Sequence of chain 1.A:
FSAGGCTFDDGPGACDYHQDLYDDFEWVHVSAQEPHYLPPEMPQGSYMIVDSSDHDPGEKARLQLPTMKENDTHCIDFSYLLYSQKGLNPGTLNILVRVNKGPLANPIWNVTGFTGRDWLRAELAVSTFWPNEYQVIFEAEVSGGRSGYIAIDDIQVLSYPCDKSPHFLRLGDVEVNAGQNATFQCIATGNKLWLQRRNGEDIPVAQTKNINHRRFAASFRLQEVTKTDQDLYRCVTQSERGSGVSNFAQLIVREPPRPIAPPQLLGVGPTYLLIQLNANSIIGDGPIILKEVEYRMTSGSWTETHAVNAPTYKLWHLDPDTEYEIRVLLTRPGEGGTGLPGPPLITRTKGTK

A protein and the small-molecule ligand that binds it are described below.
Small molecule (SMILES): CC(=O)N[C@H]1[C@H](O[C@H]2[C@H](O)[C@@H](NC(C)=O)CO[C@@H]2CO)O[C@H](CO)[C@@H](O[C@@H]2O[C@H](CO)[C@@H](O)[C@H](O[C@H]3O[C@H](CO)[C@@H](O)[C@H](O)[C@@H]3O)[C@@H]2O)[C@@H]1O

Binding-site contacts:
Ligand atom C8 contacts residue ASP213 of chain 1.A at 4.1 Å.
Ligand atom C7 contacts residue ASN116 of chain 1.A at 3.5 Å.
Ligand atom C7 contacts residue ASN100 of chain 1.A at 3.8 Å.
Ligand atom O7 contacts residue ASN100 of chain 1.A at 3.3 Å (h-bond).
Ligand atom O6 contacts residue TRP205 of chain 1.A at 4.0 Å.
Ligand atom N2 contacts residue ASN100 of chain 1.A at 4.2 Å.
Ligand atom O6 contacts residue PRO113 of chain 1.A at 2.7 Å (h-bond).
Ligand atom O2 contacts residue GLU212 of chain 1.A at 3.2 Å.
Ligand atom O6 contacts residue ASP213 of chain 1.A at 4.0 Å.
Ligand atom N2 contacts residue ASP213 of chain 1.A at 3.1 Å (salt-bridge).
Ligand atom C7 contacts residue THR98 of chain 1.A at 4.2 Å.
Ligand atom C3 contacts residue ASP213 of chain 1.A at 3.6 Å.
Ligand atom C5 contacts residue ASN116 of chain 1.A at 3.7 Å.
Ligand atom C5 contacts residue ASN112 of chain 1.A at 3.7 Å.
Ligand atom C6 contacts residue PRO113 of chain 1.A at 3.4 Å (hydrophobic).
Ligand atom O3 contacts residue ASP213 of chain 1.A at 3.8 Å.
Ligand atom C8 contacts residue THR98 of chain 1.A at 3.5 Å.
Ligand atom C6 contacts residue TRP205 of chain 1.A at 3.6 Å (hydrophobic).
Ligand atom O4 contacts residue ASN112 of chain 1.A at 3.8 Å.
Ligand atom O5 contacts residue PRO113 of chain 1.A at 3.9 Å.
Ligand atom O5 contacts residue ASN116 of chain 1.A at 2.4 Å (h-bond).
Ligand atom N2 contacts residue ASN116 of chain 1.A at 2.8 Å (h-bond).
Ligand atom O7 contacts residue LYS203 of chain 1.A at 4.2 Å.
Ligand atom C3 contacts residue ASN112 of chain 1.A at 3.7 Å.
Ligand atom C4 contacts residue ASN116 of chain 1.A at 4.2 Å.
Ligand atom C8 contacts residue THR118 of chain 1.A at 4.2 Å.
Ligand atom C7 contacts residue ASP213 of chain 1.A at 4.0 Å.
Ligand atom C3 contacts residue ASN116 of chain 1.A at 3.8 Å.
Ligand atom C1 contacts residue ASN116 of chain 1.A at 1.4 Å.
Ligand atom C4 contacts residue ASN112 of chain 1.A at 4.0 Å.
Ligand atom C2 contacts residue ASP213 of chain 1.A at 3.8 Å.
Ligand atom O6 contacts residue GLY211 of chain 1.A at 3.8 Å.
Ligand atom C6 contacts residue GLY211 of chain 1.A at 4.0 Å.
Ligand atom O6 contacts residue ASN112 of chain 1.A at 3.5 Å.
Ligand atom C2 contacts residue ASN116 of chain 1.A at 2.4 Å.
Ligand atom O7 contacts residue ASN116 of chain 1.A at 3.8 Å.
Ligand atom C1 contacts residue ASN100 of chain 1.A at 4.2 Å.
Ligand atom C8 contacts residue TRP205 of chain 1.A at 3.7 Å (hydrophobic).
Ligand atom C1 contacts residue ASP213 of chain 1.A at 4.1 Å.
Ligand atom O7 contacts residue GLU147 of chain 1.A at 4.1 Å.